Binding-site contacts:
Ligand atom CG contacts residue ARG69 of chain 2.B at 3.8 Å.
Ligand atom CH2 contacts residue GLY68 of chain 2.B at 3.4 Å.
Ligand atom NE1 contacts residue TYR66 of chain 2.B at 3.0 Å (h-bond).
Ligand atom CZ2 contacts residue GLY68 of chain 2.B at 3.4 Å.
Ligand atom N contacts residue GLN220 of chain 2.B at 3.3 Å (h-bond).
Ligand atom CB contacts residue THR103 of chain 2.B at 3.6 Å.
Ligand atom CZ2 contacts residue TYR66 of chain 2.B at 3.4 Å (hydrophobic).
Ligand atom CZ3 contacts residue GLY68 of chain 2.B at 3.4 Å.
Ligand atom CB contacts residue ARG69 of chain 2.B at 3.6 Å.
Ligand atom CD1 contacts residue GLN191 of chain 2.B at 3.4 Å.
Ligand atom CZ3 contacts residue CYS216 of chain 2.B at 3.5 Å (hydrophobic).
Ligand atom CH2 contacts residue CYS216 of chain 2.B at 3.9 Å (hydrophobic).
Ligand atom CD2 contacts residue GLY68 of chain 2.B at 3.4 Å.
Ligand atom CZ2 contacts residue PHE224 of chain 2.B at 3.4 Å (hydrophobic).
Ligand atom CE2 contacts residue GLN101 of chain 2.B at 3.9 Å.
Ligand atom CE2 contacts residue GLY68 of chain 2.B at 3.5 Å.
Ligand atom C contacts residue GLY70 of chain 2.B at 3.4 Å.
Ligand atom CE2 contacts residue TYR66 of chain 2.B at 3.5 Å (hydrophobic).
Ligand atom NE1 contacts residue GLY68 of chain 2.B at 3.9 Å.
Ligand atom CE2 contacts residue GLN191 of chain 2.B at 3.3 Å.
Ligand atom O contacts residue GLY70 of chain 2.B at 3.6 Å.
Ligand atom CD2 contacts residue GLN191 of chain 2.B at 3.4 Å.
Ligand atom CZ2 contacts residue THR67 of chain 2.B at 3.7 Å.
Ligand atom N contacts residue GLN191 of chain 2.B at 3.4 Å (h-bond).
Ligand atom CA contacts residue GLN220 of chain 2.B at 3.5 Å.
Ligand atom OXT contacts residue ARG69 of chain 2.B at 3.7 Å.
Ligand atom CG contacts residue GLY68 of chain 2.B at 3.7 Å.
Ligand atom CD1 contacts residue THR103 of chain 2.B at 3.5 Å.
Ligand atom CB contacts residue GLY70 of chain 2.B at 3.6 Å.
Ligand atom CH2 contacts residue ILE214 of chain 2.B at 3.6 Å (hydrophobic).
Ligand atom CH2 contacts residue PHE224 of chain 2.B at 3.8 Å (hydrophobic).
Ligand atom CH2 contacts residue THR67 of chain 2.B at 3.6 Å.
Ligand atom CE3 contacts residue GLY68 of chain 2.B at 3.4 Å.
Ligand atom N contacts residue GLU106 of chain 2.B at 3.4 Å (salt-bridge).
Ligand atom CG contacts residue GLN191 of chain 2.B at 3.5 Å.
Ligand atom NE1 contacts residue GLN191 of chain 2.B at 3.4 Å (h-bond).
Ligand atom NE1 contacts residue GLN101 of chain 2.B at 2.6 Å (h-bond).
Ligand atom OXT contacts residue GLY70 of chain 2.B at 3.0 Å (h-bond).
Ligand atom CB contacts residue GLY68 of chain 2.B at 3.9 Å.
Ligand atom CD1 contacts residue GLN101 of chain 2.B at 3.0 Å.

Sequence of chain 2.B:
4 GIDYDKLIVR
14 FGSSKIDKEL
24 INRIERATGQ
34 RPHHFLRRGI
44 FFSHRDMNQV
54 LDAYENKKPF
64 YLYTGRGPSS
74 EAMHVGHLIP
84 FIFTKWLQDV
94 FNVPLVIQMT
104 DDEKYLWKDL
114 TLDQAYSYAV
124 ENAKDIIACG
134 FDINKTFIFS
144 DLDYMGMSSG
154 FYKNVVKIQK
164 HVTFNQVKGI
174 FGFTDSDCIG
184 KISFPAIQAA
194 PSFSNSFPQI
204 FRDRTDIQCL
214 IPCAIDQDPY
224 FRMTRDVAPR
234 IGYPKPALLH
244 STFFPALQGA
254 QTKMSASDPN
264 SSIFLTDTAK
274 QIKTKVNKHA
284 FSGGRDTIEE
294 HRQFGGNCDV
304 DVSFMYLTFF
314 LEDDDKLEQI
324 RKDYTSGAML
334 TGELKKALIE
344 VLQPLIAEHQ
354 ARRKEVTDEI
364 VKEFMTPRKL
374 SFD

A small-molecule ligand and the protein it binds are described below.
Small molecule (SMILES): N[C@@H](Cc1c[nH]c2ccccc12)C(=O)O